The protein below binds the small molecule below.
Small molecule (SMILES): CC(=O)N[C@H]1[C@H](O[C@H]2[C@H](O)[C@@H](NC(C)=O)CO[C@@H]2CO)O[C@H](CO)[C@@H](O[C@@H]2O[C@H](CO[C@H]3O[C@H](CO)[C@@H](O)[C@H](O)[C@@H]3O)[C@@H](O)[C@H](O[C@H]3O[C@H](CO)[C@@H](O)[C@H](O)[C@@H]3O)[C@@H]2O)[C@@H]1O

Sequence of chain 1.C:
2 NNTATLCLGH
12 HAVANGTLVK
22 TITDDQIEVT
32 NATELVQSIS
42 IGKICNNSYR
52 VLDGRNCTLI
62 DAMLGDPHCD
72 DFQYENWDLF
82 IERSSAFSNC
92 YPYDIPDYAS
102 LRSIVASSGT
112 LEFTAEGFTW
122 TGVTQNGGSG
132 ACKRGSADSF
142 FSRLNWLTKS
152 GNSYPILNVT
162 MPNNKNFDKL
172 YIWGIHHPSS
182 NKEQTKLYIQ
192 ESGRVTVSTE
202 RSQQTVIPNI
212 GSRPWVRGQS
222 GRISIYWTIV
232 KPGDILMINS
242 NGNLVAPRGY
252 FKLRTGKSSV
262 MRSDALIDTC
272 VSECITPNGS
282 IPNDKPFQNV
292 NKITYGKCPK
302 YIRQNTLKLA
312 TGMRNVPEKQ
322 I

Sequence of chain 1.A:
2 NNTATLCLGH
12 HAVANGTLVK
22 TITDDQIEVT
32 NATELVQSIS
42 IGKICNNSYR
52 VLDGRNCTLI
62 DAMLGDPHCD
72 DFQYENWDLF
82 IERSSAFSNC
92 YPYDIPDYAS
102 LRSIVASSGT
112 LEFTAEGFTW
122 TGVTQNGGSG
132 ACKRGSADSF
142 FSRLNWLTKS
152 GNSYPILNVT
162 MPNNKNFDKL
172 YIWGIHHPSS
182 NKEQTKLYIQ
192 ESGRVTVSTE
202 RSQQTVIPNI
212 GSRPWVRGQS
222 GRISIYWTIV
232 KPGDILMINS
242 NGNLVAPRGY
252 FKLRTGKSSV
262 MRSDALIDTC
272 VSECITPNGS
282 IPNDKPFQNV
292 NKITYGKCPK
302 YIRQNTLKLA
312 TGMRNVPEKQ

Binding-site contacts:
Ligand atom C6 contacts residue MET238 of chain 1.C at 4.2 Å (hydrophobic).
Ligand atom C5 contacts residue MET238 of chain 1.C at 3.8 Å (hydrophobic).
Ligand atom C2 contacts residue TRP216 of chain 1.A at 4.0 Å (hydrophobic).
Ligand atom O6 contacts residue TRP216 of chain 1.A at 3.1 Å.
Ligand atom O7 contacts residue ASN159 of chain 1.C at 3.5 Å (h-bond).
Ligand atom C5 contacts residue TRP216 of chain 1.A at 4.3 Å (hydrophobic).
Ligand atom C8 contacts residue SER213 of chain 1.A at 4.3 Å.
Ligand atom C8 contacts residue MET238 of chain 1.C at 3.9 Å (hydrophobic).
Ligand atom O7 contacts residue TRP216 of chain 1.A at 2.7 Å (h-bond).
Ligand atom C7 contacts residue TRP216 of chain 1.A at 3.7 Å (hydrophobic).
Ligand atom C1 contacts residue TRP216 of chain 1.A at 4.1 Å (hydrophobic).
Ligand atom O5 contacts residue TRP216 of chain 1.A at 4.0 Å.
Ligand atom C7 contacts residue MET238 of chain 1.C at 4.0 Å (hydrophobic).
Ligand atom C5 contacts residue TRP216 of chain 1.A at 3.9 Å (hydrophobic).
Ligand atom C6 contacts residue THR161 of chain 1.C at 3.8 Å.
Ligand atom C3 contacts residue TRP216 of chain 1.A at 4.3 Å (hydrophobic).
Ligand atom C8 contacts residue TRP216 of chain 1.A at 4.3 Å (hydrophobic).
Ligand atom C2 contacts residue ASN159 of chain 1.C at 2.5 Å.
Ligand atom C1 contacts residue SER213 of chain 1.A at 3.8 Å.
Ligand atom C7 contacts residue ASN159 of chain 1.C at 3.5 Å.
Ligand atom C3 contacts residue ASN159 of chain 1.C at 3.8 Å.
Ligand atom C8 contacts residue THR161 of chain 1.C at 4.2 Å.
Ligand atom C8 contacts residue ILE236 of chain 1.C at 3.8 Å (hydrophobic).
Ligand atom C6 contacts residue TRP216 of chain 1.A at 4.3 Å (hydrophobic).
Ligand atom C5 contacts residue ASN159 of chain 1.C at 3.6 Å.
Ligand atom N2 contacts residue ASN159 of chain 1.C at 3.0 Å (h-bond).
Ligand atom O5 contacts residue ASN159 of chain 1.C at 2.3 Å (h-bond).
Ligand atom C8 contacts residue PRO215 of chain 1.A at 4.2 Å (hydrophobic).
Ligand atom C4 contacts residue TRP216 of chain 1.A at 3.8 Å (hydrophobic).
Ligand atom C2 contacts residue SER213 of chain 1.A at 4.3 Å.
Ligand atom O3 contacts residue TRP216 of chain 1.A at 3.7 Å.
Ligand atom O7 contacts residue ARG214 of chain 1.A at 4.2 Å.
Ligand atom O5 contacts residue MET238 of chain 1.C at 4.4 Å.
Ligand atom N2 contacts residue SER213 of chain 1.A at 3.6 Å.
Ligand atom O7 contacts residue PRO215 of chain 1.A at 3.5 Å.
Ligand atom O7 contacts residue MET238 of chain 1.C at 3.7 Å.
Ligand atom C1 contacts residue ASN159 of chain 1.C at 1.4 Å.
Ligand atom C4 contacts residue ASN159 of chain 1.C at 4.2 Å.
Ligand atom C7 contacts residue PRO215 of chain 1.A at 4.3 Å (hydrophobic).
Ligand atom O5 contacts residue TRP216 of chain 1.A at 3.3 Å.